Binding-site contacts:
Ligand atom C4 contacts residue ASN324 of chain 1.B at 4.2 Å.
Ligand atom N2 contacts residue ASN324 of chain 1.B at 2.9 Å (h-bond).
Ligand atom C5 contacts residue ASN324 of chain 1.B at 3.7 Å.
Ligand atom O6 contacts residue ASN324 of chain 1.B at 4.1 Å.
Ligand atom O7 contacts residue ASN324 of chain 1.B at 3.9 Å.
Ligand atom C3 contacts residue ASN324 of chain 1.B at 3.8 Å.
Ligand atom C2 contacts residue ASN324 of chain 1.B at 2.5 Å.
Ligand atom O5 contacts residue ASN324 of chain 1.B at 2.4 Å (h-bond).
Ligand atom C1 contacts residue ASN324 of chain 1.B at 1.4 Å.
Ligand atom C7 contacts residue ASN324 of chain 1.B at 4.0 Å.

A small-molecule ligand and the protein it binds are described below.
Small molecule (SMILES): CC(=O)N[C@@H]1[C@@H](O)[C@H](O)[C@@H](CO)O[C@H]1O

Sequence of chain 1.B:
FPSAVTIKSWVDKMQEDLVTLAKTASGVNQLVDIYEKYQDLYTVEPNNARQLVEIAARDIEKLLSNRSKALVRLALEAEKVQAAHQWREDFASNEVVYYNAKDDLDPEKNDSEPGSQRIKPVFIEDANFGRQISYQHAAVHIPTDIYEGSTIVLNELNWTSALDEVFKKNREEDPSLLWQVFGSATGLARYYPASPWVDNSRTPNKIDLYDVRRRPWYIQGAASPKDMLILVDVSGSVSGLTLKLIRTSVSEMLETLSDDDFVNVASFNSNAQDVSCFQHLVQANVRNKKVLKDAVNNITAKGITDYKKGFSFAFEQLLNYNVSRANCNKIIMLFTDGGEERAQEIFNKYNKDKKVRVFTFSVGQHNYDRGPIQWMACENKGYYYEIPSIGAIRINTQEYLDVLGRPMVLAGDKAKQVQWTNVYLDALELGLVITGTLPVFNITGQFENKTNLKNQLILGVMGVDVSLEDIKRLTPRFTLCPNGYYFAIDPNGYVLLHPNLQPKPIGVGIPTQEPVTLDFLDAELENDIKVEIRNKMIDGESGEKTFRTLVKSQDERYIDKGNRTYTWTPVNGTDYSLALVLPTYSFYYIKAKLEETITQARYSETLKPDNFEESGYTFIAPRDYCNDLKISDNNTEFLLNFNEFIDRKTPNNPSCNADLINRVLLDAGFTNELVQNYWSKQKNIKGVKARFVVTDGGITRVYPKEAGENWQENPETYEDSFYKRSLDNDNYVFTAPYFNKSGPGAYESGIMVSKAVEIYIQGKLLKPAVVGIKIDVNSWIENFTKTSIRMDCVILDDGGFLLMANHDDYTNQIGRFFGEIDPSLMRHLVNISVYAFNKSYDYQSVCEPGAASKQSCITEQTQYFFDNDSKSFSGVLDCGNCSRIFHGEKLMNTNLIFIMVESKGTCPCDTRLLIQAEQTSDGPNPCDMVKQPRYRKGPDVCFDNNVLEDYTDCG